Sequence of chain 1.B:
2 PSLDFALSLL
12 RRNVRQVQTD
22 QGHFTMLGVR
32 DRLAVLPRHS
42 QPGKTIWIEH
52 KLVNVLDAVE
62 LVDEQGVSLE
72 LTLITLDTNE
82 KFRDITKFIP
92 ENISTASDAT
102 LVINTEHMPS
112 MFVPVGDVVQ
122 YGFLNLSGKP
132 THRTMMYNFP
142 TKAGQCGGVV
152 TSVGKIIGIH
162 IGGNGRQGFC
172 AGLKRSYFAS

Binding-site contacts:
Ligand atom C1 contacts residue ILE162 of chain 1.B at 3.5 Å (hydrophobic).
Ligand atom C6 contacts residue ILE162 of chain 1.B at 3.6 Å (hydrophobic).
Ligand atom C13 contacts residue THR142 of chain 1.B at 3.6 Å.
Ligand atom C19 contacts residue CYS147 of chain 1.B at 3.4 Å (hydrophobic).
Ligand atom C19 contacts residue ALA144 of chain 1.B at 3.5 Å (hydrophobic).
Ligand atom N3 contacts residue THR142 of chain 1.B at 2.7 Å (h-bond).
Ligand atom C19 contacts residue LYS143 of chain 1.B at 3.8 Å.
Ligand atom N4 contacts residue CYS147 of chain 1.B at 2.9 Å (h-bond).
Ligand atom O5 contacts residue THR142 of chain 1.B at 3.4 Å (h-bond).
Ligand atom O4 contacts residue GLY164 of chain 1.B at 3.2 Å (h-bond).
Ligand atom C21 contacts residue HIS161 of chain 1.B at 3.8 Å.
Ligand atom C5 contacts residue HIS40 of chain 1.B at 3.3 Å.
Ligand atom F1 contacts residue LYS130 of chain 1.B at 3.4 Å.
Ligand atom O5 contacts residue LYS143 of chain 1.B at 3.8 Å.
Ligand atom C9 contacts residue GLU71 of chain 1.B at 3.3 Å.
Ligand atom O5 contacts residue GLY163 of chain 1.B at 3.2 Å.
Ligand atom C18 contacts residue CYS147 of chain 1.B at 3.3 Å (hydrophobic).
Ligand atom C8 contacts residue GLU71 of chain 1.B at 3.4 Å.
Ligand atom O5 contacts residue HIS161 of chain 1.B at 2.4 Å (h-bond).
Ligand atom C2 contacts residue HIS40 of chain 1.B at 3.3 Å.
Ligand atom N4 contacts residue ILE162 of chain 1.B at 3.3 Å (h-bond).
Ligand atom C11 contacts residue LEU127 of chain 1.B at 3.7 Å (hydrophobic).
Ligand atom C21 contacts residue GLY164 of chain 1.B at 3.4 Å.
Ligand atom N3 contacts residue GLY164 of chain 1.B at 3.1 Å.
Ligand atom F1 contacts residue THR132 of chain 1.B at 3.5 Å.
Ligand atom O5 contacts residue GLY164 of chain 1.B at 3.0 Å (h-bond).
Ligand atom C20 contacts residue GLY164 of chain 1.B at 3.5 Å.
Ligand atom F1 contacts residue GLU71 of chain 1.B at 3.1 Å.
Ligand atom O4 contacts residue LEU127 of chain 1.B at 3.3 Å.
Ligand atom C21 contacts residue THR142 of chain 1.B at 3.2 Å.
Ligand atom O2 contacts residue HIS40 of chain 1.B at 3.2 Å.
Ligand atom C14 contacts residue GLY164 of chain 1.B at 3.3 Å.
Ligand atom C15 contacts residue CYS147 of chain 1.B at 3.2 Å (hydrophobic).
Ligand atom O2 contacts residue CYS147 of chain 1.B at 3.0 Å (h-bond).
Ligand atom C6 contacts residue HIS40 of chain 1.B at 3.2 Å.
Ligand atom C3 contacts residue ILE162 of chain 1.B at 3.8 Å (hydrophobic).
Ligand atom N2 contacts residue LEU127 of chain 1.B at 3.7 Å.
Ligand atom O4 contacts residue GLY163 of chain 1.B at 3.2 Å.
Ligand atom C12 contacts residue LEU127 of chain 1.B at 3.7 Å (hydrophobic).
Ligand atom C21 contacts residue LYS143 of chain 1.B at 3.5 Å.

A small-molecule ligand and the protein it binds are described below.
Small molecule (SMILES): Cc1cc(C(=O)N[C@@H](Cc2ccc(F)cc2)C(=O)N[C@H](C=O)C[C@@H]2CCCNC2=O)no1